Sequence of chain 48.F:
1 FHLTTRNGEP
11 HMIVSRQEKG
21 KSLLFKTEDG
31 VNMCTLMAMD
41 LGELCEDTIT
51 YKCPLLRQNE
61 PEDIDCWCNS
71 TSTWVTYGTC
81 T

Binding-site contacts:
Ligand atom C5 contacts residue NAG1 of chain 48.Z at 3.8 Å.
Ligand atom O6 contacts residue NAG1 of chain 48.Z at 4.5 Å.
Ligand atom C2 contacts residue BMA1 of chain 48.BA at 3.2 Å.
Ligand atom O5 contacts residue NAG1 of chain 48.Z at 2.5 Å (h-bond).
Ligand atom C3 contacts residue NAG1 of chain 48.Z at 4.1 Å.
Ligand atom O4 contacts residue BMA1 of chain 48.BA at 4.0 Å.
Ligand atom C4 contacts residue BMA1 of chain 48.BA at 3.6 Å.
Ligand atom C1 contacts residue NAG1 of chain 48.Z at 1.7 Å.
Ligand atom C3 contacts residue BMA1 of chain 48.BA at 2.5 Å.
Ligand atom O2 contacts residue NAG1 of chain 48.Z at 3.4 Å (h-bond).
Ligand atom O2 contacts residue HIS2 of chain 48.F at 3.4 Å (h-bond).
Ligand atom C2 contacts residue NAG1 of chain 48.Z at 2.9 Å.
Ligand atom O2 contacts residue BMA1 of chain 48.BA at 3.0 Å (h-bond).
Ligand atom O3 contacts residue BMA1 of chain 48.BA at 1.1 Å.
Ligand atom C2 contacts residue HIS2 of chain 48.F at 4.5 Å.

The small molecule below binds the protein below.
Small molecule (SMILES): OC[C@H]1O[C@@H](O)[C@@H](O)[C@@H](O)[C@@H]1O